Sequence of chain 1.D:
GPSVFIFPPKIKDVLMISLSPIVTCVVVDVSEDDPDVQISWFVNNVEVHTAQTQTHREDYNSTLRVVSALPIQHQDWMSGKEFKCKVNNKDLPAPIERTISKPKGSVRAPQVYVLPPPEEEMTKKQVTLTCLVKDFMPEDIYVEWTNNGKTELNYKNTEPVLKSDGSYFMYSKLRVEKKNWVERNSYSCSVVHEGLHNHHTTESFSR

Binding-site contacts:
Ligand atom C6 contacts residue LYS178 of chain 1.D at 3.7 Å.
Ligand atom O3 contacts residue LYS179 of chain 1.D at 3.4 Å.
Ligand atom C4 contacts residue LYS179 of chain 1.D at 3.8 Å.
Ligand atom C6 contacts residue LYS179 of chain 1.D at 4.4 Å.
Ligand atom O4 contacts residue LYS179 of chain 1.D at 3.4 Å.
Ligand atom C4 contacts residue GLU183 of chain 1.D at 4.1 Å.
Ligand atom O4 contacts residue GLU183 of chain 1.D at 3.0 Å (salt-bridge).
Ligand atom C3 contacts residue LYS179 of chain 1.D at 4.2 Å.
Ligand atom O3 contacts residue GLU183 of chain 1.D at 3.9 Å.

This small molecule binds to this protein.
Small molecule (SMILES): C[C@@H]1O[C@@H](O)[C@@H](O)[C@H](O)[C@@H]1O